Sequence of chain 1.A:
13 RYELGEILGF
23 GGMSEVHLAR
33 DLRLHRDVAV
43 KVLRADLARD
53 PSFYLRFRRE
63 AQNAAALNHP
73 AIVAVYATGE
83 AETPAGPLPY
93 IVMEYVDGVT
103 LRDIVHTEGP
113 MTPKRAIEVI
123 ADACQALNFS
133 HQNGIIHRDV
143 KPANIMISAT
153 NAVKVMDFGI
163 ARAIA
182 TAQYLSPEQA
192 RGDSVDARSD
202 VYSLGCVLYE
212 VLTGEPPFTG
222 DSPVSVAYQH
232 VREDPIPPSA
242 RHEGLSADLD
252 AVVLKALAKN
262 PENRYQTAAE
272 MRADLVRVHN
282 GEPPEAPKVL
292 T

This protein binds this small molecule.
Small molecule (SMILES): Nc1ncnc2c1ncn2[C@@H]1O[C@H](COP(=O)(O)OP(=O)(O)OP(O)(O)=S)[C@@H](O)[C@H]1O

Binding-site contacts:
Ligand atom PB contacts residue GLY23 of chain 1.A at 3.8 Å.
Ligand atom PB contacts residue MN1 of chain 1.C at 3.5 Å.
Ligand atom O2' contacts residue LEU20 of chain 1.A at 3.7 Å.
Ligand atom O2A contacts residue ASN146 of chain 1.A at 3.5 Å (h-bond).
Ligand atom PB contacts residue SER26 of chain 1.A at 3.6 Å.
Ligand atom PG contacts residue MN1 of chain 1.C at 3.7 Å.
Ligand atom O4' contacts residue VAL28 of chain 1.A at 3.2 Å.
Ligand atom O5' contacts residue VAL28 of chain 1.A at 3.7 Å.
Ligand atom PG contacts residue GLY24 of chain 1.A at 3.7 Å.
Ligand atom O1B contacts residue GLY24 of chain 1.A at 3.7 Å.
Ligand atom N6 contacts residue GLU96 of chain 1.A at 3.1 Å (salt-bridge).
Ligand atom O3G contacts residue ASP159 of chain 1.A at 3.2 Å (salt-bridge).
Ligand atom C6 contacts residue ALA41 of chain 1.A at 3.8 Å (hydrophobic).
Ligand atom O1B contacts residue GLY23 of chain 1.A at 3.7 Å.
Ligand atom O4' contacts residue GLY21 of chain 1.A at 3.5 Å.
Ligand atom O3A contacts residue GLY23 of chain 1.A at 3.8 Å.
Ligand atom C2 contacts residue VAL98 of chain 1.A at 3.0 Å (hydrophobic).
Ligand atom PA contacts residue LYS43 of chain 1.A at 3.8 Å.
Ligand atom O2B contacts residue MN1 of chain 1.C at 2.1 Å.
Ligand atom O2B contacts residue ASP159 of chain 1.A at 3.0 Å (salt-bridge).
Ligand atom O3' contacts residue THR102 of chain 1.A at 3.6 Å.
Ligand atom N7 contacts residue MET158 of chain 1.A at 3.6 Å (h-bond).
Ligand atom O1A contacts residue LYS43 of chain 1.A at 2.7 Å (salt-bridge).
Ligand atom C2 contacts residue LEU20 of chain 1.A at 3.7 Å (hydrophobic).
Ligand atom O3B contacts residue GLY23 of chain 1.A at 3.3 Å.
Ligand atom O1B contacts residue SER26 of chain 1.A at 2.9 Å (h-bond).
Ligand atom N1 contacts residue VAL98 of chain 1.A at 3.1 Å (h-bond).
Ligand atom N3 contacts residue MET148 of chain 1.A at 3.8 Å.
Ligand atom O3A contacts residue SER26 of chain 1.A at 3.2 Å (h-bond).
Ligand atom O2A contacts residue ASP159 of chain 1.A at 3.6 Å.
Ligand atom O3B contacts residue GLY24 of chain 1.A at 3.3 Å (h-bond).
Ligand atom O2G contacts residue GLY24 of chain 1.A at 2.9 Å (h-bond).
Ligand atom O2B contacts residue LYS43 of chain 1.A at 3.2 Å (salt-bridge).
Ligand atom O1A contacts residue ASP159 of chain 1.A at 3.7 Å.
Ligand atom S1G contacts residue MN1 of chain 1.C at 2.6 Å.
Ligand atom N6 contacts residue ALA41 of chain 1.A at 3.8 Å.
Ligand atom O3G contacts residue LYS143 of chain 1.A at 3.0 Å (salt-bridge).
Ligand atom O3G contacts residue MN1 of chain 1.C at 3.8 Å.
Ligand atom N7 contacts residue MET95 of chain 1.A at 3.8 Å.
Ligand atom O1B contacts residue MET25 of chain 1.A at 2.9 Å (h-bond).